Binding-site contacts:
Ligand atom O2' contacts residue SO41 of chain 3.D at 2.5 Å (h-bond).
Ligand atom C5 contacts residue ASN242 of chain 3.A at 3.7 Å.
Ligand atom O5' contacts residue HIS256 of chain 3.A at 2.8 Å.
Ligand atom C5' contacts residue PHE158 of chain 2.A at 3.5 Å (hydrophobic).
Ligand atom C5 contacts residue GLY117 of chain 3.A at 3.5 Å.
Ligand atom O6 contacts residue GLY117 of chain 3.A at 3.3 Å.
Ligand atom N3 contacts residue PHE199 of chain 3.A at 3.4 Å.
Ligand atom N2 contacts residue VAL216 of chain 3.A at 3.7 Å.
Ligand atom O6 contacts residue VAL244 of chain 3.A at 3.2 Å.
Ligand atom C6 contacts residue PHE199 of chain 3.A at 3.5 Å (hydrophobic).
Ligand atom N3 contacts residue MET218 of chain 3.A at 3.4 Å.
Ligand atom C6 contacts residue GLY117 of chain 3.A at 3.7 Å.
Ligand atom O2' contacts residue MET218 of chain 3.A at 3.1 Å (h-bond).
Ligand atom N7 contacts residue THR241 of chain 3.A at 3.6 Å.
Ligand atom C2 contacts residue PHE199 of chain 3.A at 3.5 Å (hydrophobic).
Ligand atom N7 contacts residue ASN242 of chain 3.A at 2.8 Å (h-bond).
Ligand atom O2' contacts residue ALA115 of chain 3.A at 3.5 Å (h-bond).
Ligand atom C2' contacts residue MET218 of chain 3.A at 3.6 Å (hydrophobic).
Ligand atom N2 contacts residue MET218 of chain 3.A at 2.8 Å.
Ligand atom C2' contacts residue SO41 of chain 3.D at 3.5 Å.
Ligand atom C4 contacts residue PHE199 of chain 3.A at 3.3 Å (hydrophobic).
Ligand atom C2 contacts residue VAL216 of chain 3.A at 3.6 Å (hydrophobic).
Ligand atom C5 contacts residue PHE199 of chain 3.A at 3.4 Å (hydrophobic).
Ligand atom C8 contacts residue THR241 of chain 3.A at 3.5 Å.
Ligand atom N2 contacts residue GLU200 of chain 3.A at 2.8 Å (salt-bridge).
Ligand atom C3' contacts residue TYR87 of chain 3.A at 3.5 Å (hydrophobic).
Ligand atom C5' contacts residue PHE199 of chain 3.A at 3.1 Å (hydrophobic).
Ligand atom C1' contacts residue ALA115 of chain 3.A at 2.9 Å (hydrophobic).
Ligand atom N1 contacts residue PHE199 of chain 3.A at 3.3 Å.
Ligand atom O6 contacts residue ASN242 of chain 3.A at 3.3 Å (h-bond).
Ligand atom N1 contacts residue GLU200 of chain 3.A at 2.8 Å (salt-bridge).
Ligand atom C2 contacts residue MET218 of chain 3.A at 3.3 Å (hydrophobic).
Ligand atom N7 contacts residue GLY117 of chain 3.A at 3.3 Å (h-bond).
Ligand atom O5' contacts residue PHE199 of chain 3.A at 3.1 Å.
Ligand atom C8 contacts residue ALA115 of chain 3.A at 3.4 Å (hydrophobic).
Ligand atom C2 contacts residue GLU200 of chain 3.A at 3.5 Å.
Ligand atom N9 contacts residue ALA115 of chain 3.A at 3.3 Å (h-bond).
Ligand atom N7 contacts residue ALA116 of chain 3.A at 3.7 Å.
Ligand atom C5' contacts residue HIS256 of chain 3.A at 3.7 Å.
Ligand atom C3' contacts residue SO41 of chain 3.D at 3.4 Å.

Sequence of chain 3.A:
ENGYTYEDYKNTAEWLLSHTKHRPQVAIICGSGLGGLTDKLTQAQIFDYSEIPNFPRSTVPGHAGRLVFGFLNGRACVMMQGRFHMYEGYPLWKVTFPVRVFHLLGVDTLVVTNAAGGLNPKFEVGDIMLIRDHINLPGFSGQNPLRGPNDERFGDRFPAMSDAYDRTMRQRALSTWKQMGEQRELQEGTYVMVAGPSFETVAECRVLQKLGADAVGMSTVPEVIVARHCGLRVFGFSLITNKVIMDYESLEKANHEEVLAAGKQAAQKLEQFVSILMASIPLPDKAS

Sequence of chain 2.A:
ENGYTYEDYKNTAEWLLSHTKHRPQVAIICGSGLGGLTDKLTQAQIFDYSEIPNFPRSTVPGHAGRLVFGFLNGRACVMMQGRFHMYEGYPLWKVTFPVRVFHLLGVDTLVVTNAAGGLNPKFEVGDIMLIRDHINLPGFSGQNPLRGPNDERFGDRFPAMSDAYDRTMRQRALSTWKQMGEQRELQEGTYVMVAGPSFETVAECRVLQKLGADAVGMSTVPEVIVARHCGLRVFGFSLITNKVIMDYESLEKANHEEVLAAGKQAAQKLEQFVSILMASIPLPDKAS

This small molecule binds to this protein.
Small molecule (SMILES): Nc1nc2c(ncn2[C@@H]2O[C@H](CO)C[C@H]2O)c(=O)[nH]1